Binding-site contacts:
Ligand atom O7 contacts residue GLY1131 of chain 1.C at 4.0 Å.
Ligand atom C5 contacts residue ASN709 of chain 1.C at 3.7 Å.
Ligand atom O7 contacts residue ASN709 of chain 1.C at 4.2 Å.
Ligand atom C4 contacts residue ASN709 of chain 1.C at 4.2 Å.
Ligand atom C1 contacts residue ASP796 of chain 1.A at 4.1 Å.
Ligand atom C3 contacts residue ASN709 of chain 1.C at 3.8 Å.
Ligand atom C8 contacts residue ASN709 of chain 1.C at 3.6 Å.
Ligand atom C1 contacts residue ASN709 of chain 1.C at 1.4 Å.
Ligand atom C2 contacts residue ASN709 of chain 1.C at 2.4 Å.
Ligand atom C7 contacts residue ASN709 of chain 1.C at 3.4 Å.
Ligand atom O7 contacts residue ILE1130 of chain 1.C at 4.5 Å.
Ligand atom O5 contacts residue ASP796 of chain 1.A at 3.9 Å.
Ligand atom N2 contacts residue ASN709 of chain 1.C at 2.8 Å (h-bond).
Ligand atom O5 contacts residue ASN709 of chain 1.C at 2.4 Å (h-bond).

A protein and the small-molecule ligand that binds it are described below.
Small molecule (SMILES): CC(=O)N[C@H]1[C@H](O[C@H]2[C@H](O)[C@@H](NC(C)=O)CO[C@@H]2CO)O[C@H](CO)[C@@H](O)[C@@H]1O

Sequence of chain 1.C:
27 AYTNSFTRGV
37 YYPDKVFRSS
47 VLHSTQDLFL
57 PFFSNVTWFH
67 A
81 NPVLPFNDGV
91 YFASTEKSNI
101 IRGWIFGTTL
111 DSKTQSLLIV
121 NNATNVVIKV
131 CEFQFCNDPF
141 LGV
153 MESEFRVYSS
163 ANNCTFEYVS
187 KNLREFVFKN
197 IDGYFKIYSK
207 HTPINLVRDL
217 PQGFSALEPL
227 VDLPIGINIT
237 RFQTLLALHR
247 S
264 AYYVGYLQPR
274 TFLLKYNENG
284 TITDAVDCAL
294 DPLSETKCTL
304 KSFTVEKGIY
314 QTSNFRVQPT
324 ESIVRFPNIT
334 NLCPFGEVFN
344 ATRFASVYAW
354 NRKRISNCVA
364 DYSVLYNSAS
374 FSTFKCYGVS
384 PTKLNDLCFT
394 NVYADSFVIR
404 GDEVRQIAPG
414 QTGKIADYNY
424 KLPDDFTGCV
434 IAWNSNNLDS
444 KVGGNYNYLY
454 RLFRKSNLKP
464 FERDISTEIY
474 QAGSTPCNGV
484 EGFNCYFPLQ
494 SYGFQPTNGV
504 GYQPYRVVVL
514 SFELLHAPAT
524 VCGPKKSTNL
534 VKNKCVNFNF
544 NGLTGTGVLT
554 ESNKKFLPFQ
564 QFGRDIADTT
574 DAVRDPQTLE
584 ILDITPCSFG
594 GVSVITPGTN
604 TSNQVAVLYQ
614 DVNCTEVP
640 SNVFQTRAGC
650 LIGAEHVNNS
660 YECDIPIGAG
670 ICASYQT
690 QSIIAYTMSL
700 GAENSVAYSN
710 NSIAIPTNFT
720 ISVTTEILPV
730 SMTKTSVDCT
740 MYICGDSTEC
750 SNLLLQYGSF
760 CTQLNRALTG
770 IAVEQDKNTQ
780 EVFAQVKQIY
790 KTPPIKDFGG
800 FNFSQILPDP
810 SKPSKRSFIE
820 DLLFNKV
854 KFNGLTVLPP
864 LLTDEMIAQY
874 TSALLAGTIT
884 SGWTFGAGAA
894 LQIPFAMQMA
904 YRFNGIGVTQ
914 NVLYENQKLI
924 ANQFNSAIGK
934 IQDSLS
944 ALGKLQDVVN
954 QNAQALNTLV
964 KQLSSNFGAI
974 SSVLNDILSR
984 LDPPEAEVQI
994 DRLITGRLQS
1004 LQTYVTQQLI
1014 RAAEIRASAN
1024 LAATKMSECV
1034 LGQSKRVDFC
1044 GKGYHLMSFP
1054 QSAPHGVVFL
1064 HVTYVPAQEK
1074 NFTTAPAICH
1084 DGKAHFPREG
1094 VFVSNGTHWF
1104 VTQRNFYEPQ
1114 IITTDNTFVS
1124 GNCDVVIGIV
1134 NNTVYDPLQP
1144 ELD

Sequence of chain 1.A:
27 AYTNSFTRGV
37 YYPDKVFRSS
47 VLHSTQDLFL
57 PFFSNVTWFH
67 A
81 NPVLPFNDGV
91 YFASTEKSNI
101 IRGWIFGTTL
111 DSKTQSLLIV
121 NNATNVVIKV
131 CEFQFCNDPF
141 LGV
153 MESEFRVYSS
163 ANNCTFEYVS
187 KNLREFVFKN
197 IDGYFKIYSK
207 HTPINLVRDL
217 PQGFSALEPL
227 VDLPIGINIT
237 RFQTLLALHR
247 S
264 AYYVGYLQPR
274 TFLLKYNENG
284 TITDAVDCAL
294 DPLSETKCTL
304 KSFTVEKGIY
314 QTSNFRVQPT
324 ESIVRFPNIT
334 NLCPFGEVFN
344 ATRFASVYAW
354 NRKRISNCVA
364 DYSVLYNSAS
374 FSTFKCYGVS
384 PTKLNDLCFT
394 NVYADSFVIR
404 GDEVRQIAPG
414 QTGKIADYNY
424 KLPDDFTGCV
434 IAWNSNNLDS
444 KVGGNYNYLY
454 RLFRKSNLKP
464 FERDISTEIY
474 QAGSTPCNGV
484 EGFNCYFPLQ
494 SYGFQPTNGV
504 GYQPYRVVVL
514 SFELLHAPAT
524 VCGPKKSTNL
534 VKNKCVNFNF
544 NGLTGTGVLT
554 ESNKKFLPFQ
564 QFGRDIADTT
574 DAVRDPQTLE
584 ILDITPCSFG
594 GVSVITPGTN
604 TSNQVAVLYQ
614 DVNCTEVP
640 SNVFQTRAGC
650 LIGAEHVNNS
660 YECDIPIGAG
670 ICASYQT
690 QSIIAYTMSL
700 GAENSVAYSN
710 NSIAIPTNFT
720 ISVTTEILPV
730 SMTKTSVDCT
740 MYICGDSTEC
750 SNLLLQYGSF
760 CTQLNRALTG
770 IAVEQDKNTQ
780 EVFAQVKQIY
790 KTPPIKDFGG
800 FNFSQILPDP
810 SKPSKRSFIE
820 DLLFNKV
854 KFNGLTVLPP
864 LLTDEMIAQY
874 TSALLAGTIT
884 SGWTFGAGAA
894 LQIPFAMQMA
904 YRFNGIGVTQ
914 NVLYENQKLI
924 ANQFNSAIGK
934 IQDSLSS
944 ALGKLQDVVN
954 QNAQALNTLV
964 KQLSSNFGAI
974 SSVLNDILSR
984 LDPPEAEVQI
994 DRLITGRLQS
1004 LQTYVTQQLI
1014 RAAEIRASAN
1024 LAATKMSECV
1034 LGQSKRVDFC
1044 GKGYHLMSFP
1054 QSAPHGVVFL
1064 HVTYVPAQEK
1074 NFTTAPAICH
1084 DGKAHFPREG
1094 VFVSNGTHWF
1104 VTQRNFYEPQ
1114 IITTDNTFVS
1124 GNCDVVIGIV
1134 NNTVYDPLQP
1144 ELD